Binding-site contacts:
Ligand atom C3 contacts residue TRP364 of chain 1.H at 4.3 Å (hydrophobic).
Ligand atom O5 contacts residue ASN308 of chain 1.H at 2.5 Å (h-bond).
Ligand atom C4 contacts residue ASN308 of chain 1.H at 4.3 Å.
Ligand atom O4 contacts residue TRP364 of chain 1.H at 4.4 Å.
Ligand atom N2 contacts residue ASN308 of chain 1.H at 2.9 Å (h-bond).
Ligand atom C2 contacts residue ASN308 of chain 1.H at 2.6 Å.
Ligand atom C8 contacts residue ASN308 of chain 1.H at 4.3 Å.
Ligand atom C1 contacts residue ASN308 of chain 1.H at 1.4 Å.
Ligand atom C3 contacts residue ASN308 of chain 1.H at 3.8 Å.
Ligand atom C5 contacts residue ASN308 of chain 1.H at 3.7 Å.
Ligand atom O7 contacts residue ASN308 of chain 1.H at 3.2 Å (h-bond).
Ligand atom C8 contacts residue SER362 of chain 1.H at 4.4 Å.
Ligand atom C7 contacts residue ASN308 of chain 1.H at 3.2 Å.

Sequence of chain 1.H:
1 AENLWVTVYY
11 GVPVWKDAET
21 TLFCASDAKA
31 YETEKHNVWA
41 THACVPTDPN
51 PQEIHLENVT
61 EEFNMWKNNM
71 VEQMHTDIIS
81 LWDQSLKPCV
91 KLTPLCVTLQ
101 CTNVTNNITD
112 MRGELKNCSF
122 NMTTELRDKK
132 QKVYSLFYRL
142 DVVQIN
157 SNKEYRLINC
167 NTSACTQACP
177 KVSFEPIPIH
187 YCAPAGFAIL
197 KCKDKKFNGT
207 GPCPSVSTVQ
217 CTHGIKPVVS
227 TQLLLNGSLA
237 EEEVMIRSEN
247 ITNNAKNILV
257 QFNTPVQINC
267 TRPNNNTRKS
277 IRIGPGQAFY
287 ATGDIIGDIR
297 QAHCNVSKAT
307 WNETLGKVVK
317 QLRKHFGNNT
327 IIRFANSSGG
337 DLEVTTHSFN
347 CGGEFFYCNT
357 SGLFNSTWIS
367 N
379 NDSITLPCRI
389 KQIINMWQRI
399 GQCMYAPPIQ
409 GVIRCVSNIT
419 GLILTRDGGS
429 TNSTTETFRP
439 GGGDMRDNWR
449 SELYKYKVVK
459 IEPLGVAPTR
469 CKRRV

A protein and the small-molecule ligand that binds it are described below.
Small molecule (SMILES): CC(=O)N[C@@H]1[C@@H](O)[C@H](O)[C@@H](CO)O[C@H]1O